This small molecule binds to this protein.
Small molecule (SMILES): C[C@H](N)C(=O)N[C@@H](C)C(=O)N[C@@H](CO)C(=O)N[C@@H](C)C(=O)N[C@@H](C)C=O

Binding-site contacts:
Ligand atom O contacts residue ASN19 of chain 1.D at 2.7 Å (h-bond).
Ligand atom OG contacts residue LEU74 of chain 1.D at 4.0 Å.
Ligand atom C contacts residue GLU77 of chain 1.D at 4.2 Å.
Ligand atom N contacts residue ASN19 of chain 1.D at 3.6 Å.
Ligand atom C contacts residue GLY78 of chain 1.D at 4.3 Å.
Ligand atom OG contacts residue PHE21 of chain 1.D at 2.8 Å (h-bond).
Ligand atom O contacts residue ALA22 of chain 1.D at 3.4 Å.
Ligand atom N contacts residue GLU77 of chain 1.D at 4.1 Å.
Ligand atom CB contacts residue VAL18 of chain 1.D at 4.3 Å (hydrophobic).
Ligand atom N contacts residue PRO76 of chain 1.D at 4.4 Å.
Ligand atom CB contacts residue PHE21 of chain 1.D at 2.8 Å (hydrophobic).
Ligand atom CB contacts residue LEU74 of chain 1.D at 4.5 Å (hydrophobic).
Ligand atom CA contacts residue PHE21 of chain 1.D at 4.3 Å (hydrophobic).
Ligand atom C contacts residue PRO76 of chain 1.D at 4.2 Å (hydrophobic).
Ligand atom O contacts residue GLY78 of chain 1.D at 3.4 Å.
Ligand atom CB contacts residue ASN19 of chain 1.D at 3.8 Å.
Ligand atom CB contacts residue GLY78 of chain 1.D at 4.5 Å.
Ligand atom CB contacts residue ARG44 of chain 1.D at 3.3 Å.
Ligand atom O contacts residue GLU77 of chain 1.D at 4.2 Å.
Ligand atom CA contacts residue GLY78 of chain 1.D at 4.5 Å.
Ligand atom C contacts residue ASN19 of chain 1.D at 3.1 Å.
Ligand atom O contacts residue ASN19 of chain 1.D at 3.8 Å.
Ligand atom O contacts residue GLU77 of chain 1.D at 3.3 Å (salt-bridge).
Ligand atom CB contacts residue ALA22 of chain 1.D at 4.3 Å (hydrophobic).
Ligand atom CA contacts residue ASN19 of chain 1.D at 3.8 Å.
Ligand atom N contacts residue PRO76 of chain 1.D at 4.2 Å.
Ligand atom CB contacts residue GLU77 of chain 1.D at 4.1 Å.
Ligand atom CB contacts residue ASN19 of chain 1.D at 3.3 Å.
Ligand atom CB contacts residue PRO76 of chain 1.D at 3.5 Å (hydrophobic).
Ligand atom OG contacts residue ASN19 of chain 1.D at 3.3 Å (h-bond).
Ligand atom OG contacts residue VAL18 of chain 1.D at 3.3 Å (h-bond).
Ligand atom CA contacts residue PRO76 of chain 1.D at 4.2 Å (hydrophobic).
Ligand atom CA contacts residue ASN19 of chain 1.D at 3.9 Å.
Ligand atom OG contacts residue GLY78 of chain 1.D at 3.3 Å.
Ligand atom OG contacts residue HIS20 of chain 1.D at 4.5 Å.

Sequence of chain 1.D:
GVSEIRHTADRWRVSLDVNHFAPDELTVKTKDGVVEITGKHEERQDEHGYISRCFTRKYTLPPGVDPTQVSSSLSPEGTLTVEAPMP